The protein below binds the small molecule below.
Small molecule (SMILES): CC(=O)N[C@@H]1[C@@H](O)[C@H](O)[C@@H](CO)O[C@H]1O

Binding-site contacts:
Ligand atom O7 contacts residue PHE241 of chain 1.B at 3.8 Å.
Ligand atom O5 contacts residue ASN198 of chain 1.B at 2.4 Å (h-bond).
Ligand atom O6 contacts residue ASN198 of chain 1.B at 4.4 Å.
Ligand atom C1 contacts residue ASN198 of chain 1.B at 1.4 Å.
Ligand atom C1 contacts residue THR200 of chain 1.B at 3.9 Å.
Ligand atom C7 contacts residue THR200 of chain 1.B at 4.3 Å.
Ligand atom N2 contacts residue ASN198 of chain 1.B at 2.9 Å (h-bond).
Ligand atom C3 contacts residue ASN198 of chain 1.B at 3.8 Å.
Ligand atom O7 contacts residue ASN198 of chain 1.B at 3.2 Å (h-bond).
Ligand atom C7 contacts residue SER238 of chain 1.B at 4.5 Å.
Ligand atom C2 contacts residue ASN198 of chain 1.B at 2.5 Å.
Ligand atom C4 contacts residue ASN198 of chain 1.B at 4.2 Å.
Ligand atom C3 contacts residue THR200 of chain 1.B at 4.3 Å.
Ligand atom C8 contacts residue SER238 of chain 1.B at 3.3 Å.
Ligand atom C7 contacts residue ASN198 of chain 1.B at 3.2 Å.
Ligand atom C8 contacts residue ASN198 of chain 1.B at 4.4 Å.
Ligand atom C7 contacts residue PHE241 of chain 1.B at 4.2 Å (hydrophobic).
Ligand atom C8 contacts residue PHE241 of chain 1.B at 3.6 Å (hydrophobic).
Ligand atom C5 contacts residue ASN198 of chain 1.B at 3.7 Å.
Ligand atom C8 contacts residue ALA239 of chain 1.B at 3.8 Å (hydrophobic).
Ligand atom C8 contacts residue THR200 of chain 1.B at 4.4 Å.
Ligand atom N2 contacts residue THR200 of chain 1.B at 3.5 Å.
Ligand atom C2 contacts residue THR200 of chain 1.B at 4.1 Å.

Sequence of chain 1.B:
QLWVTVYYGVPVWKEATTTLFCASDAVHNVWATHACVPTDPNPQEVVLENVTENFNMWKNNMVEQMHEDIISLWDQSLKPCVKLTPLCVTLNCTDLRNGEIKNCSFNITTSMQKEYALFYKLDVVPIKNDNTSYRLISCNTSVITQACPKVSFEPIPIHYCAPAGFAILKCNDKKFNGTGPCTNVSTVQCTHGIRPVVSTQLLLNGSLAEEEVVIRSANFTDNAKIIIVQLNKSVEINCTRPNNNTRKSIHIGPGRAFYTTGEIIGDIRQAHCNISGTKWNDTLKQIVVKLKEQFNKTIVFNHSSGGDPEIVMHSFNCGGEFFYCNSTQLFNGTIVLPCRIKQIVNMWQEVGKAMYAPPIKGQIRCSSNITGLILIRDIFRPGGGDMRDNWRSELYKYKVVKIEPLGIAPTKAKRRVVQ